Sequence of chain 1.A:
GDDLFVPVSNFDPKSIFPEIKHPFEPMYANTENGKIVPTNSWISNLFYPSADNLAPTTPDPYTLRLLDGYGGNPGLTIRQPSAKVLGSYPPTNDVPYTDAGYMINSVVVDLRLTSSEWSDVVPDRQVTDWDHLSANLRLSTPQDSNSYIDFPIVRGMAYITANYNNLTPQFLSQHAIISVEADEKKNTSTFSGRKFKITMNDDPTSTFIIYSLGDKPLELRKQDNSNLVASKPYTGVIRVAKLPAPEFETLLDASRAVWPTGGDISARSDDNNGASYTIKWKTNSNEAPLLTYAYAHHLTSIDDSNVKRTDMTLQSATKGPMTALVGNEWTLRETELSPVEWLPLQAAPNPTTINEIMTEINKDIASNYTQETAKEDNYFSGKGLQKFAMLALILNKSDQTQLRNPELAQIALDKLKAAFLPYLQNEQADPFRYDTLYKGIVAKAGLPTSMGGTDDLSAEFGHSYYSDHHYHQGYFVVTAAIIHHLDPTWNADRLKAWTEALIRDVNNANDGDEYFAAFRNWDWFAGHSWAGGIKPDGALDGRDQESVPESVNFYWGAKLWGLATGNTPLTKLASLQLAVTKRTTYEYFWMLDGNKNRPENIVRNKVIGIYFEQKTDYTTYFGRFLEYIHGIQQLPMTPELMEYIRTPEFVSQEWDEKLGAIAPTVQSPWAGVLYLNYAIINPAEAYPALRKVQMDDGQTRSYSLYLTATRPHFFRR

Binding-site contacts:
Ligand atom C5 contacts residue BGC4 of chain 1.G at 3.8 Å.
Ligand atom C6 contacts residue GLY655 of chain 1.A at 3.6 Å.
Ligand atom O6 contacts residue LYS647 of chain 1.A at 3.6 Å.
Ligand atom C6 contacts residue LYS647 of chain 1.A at 3.8 Å.
Ligand atom O4 contacts residue BGC4 of chain 1.G at 3.5 Å.
Ligand atom O4 contacts residue THR651 of chain 1.A at 3.2 Å.
Ligand atom O6 contacts residue BGC1 of chain 1.G at 2.4 Å (h-bond).
Ligand atom O6 contacts residue THR652 of chain 1.A at 2.8 Å (h-bond).
Ligand atom C6 contacts residue BGC3 of chain 1.G at 3.7 Å.
Ligand atom O4 contacts residue BGC3 of chain 1.G at 2.5 Å (h-bond).
Ligand atom O4 contacts residue THR652 of chain 1.A at 2.9 Å (h-bond).
Ligand atom O6 contacts residue PHE644 of chain 1.A at 3.9 Å.
Ligand atom O6 contacts residue ARG656 of chain 1.A at 3.4 Å (salt-bridge).
Ligand atom O3 contacts residue THR652 of chain 1.A at 3.6 Å.
Ligand atom C4 contacts residue THR652 of chain 1.A at 3.7 Å.
Ligand atom C2 contacts residue BGC1 of chain 1.E at 3.5 Å.
Ligand atom O4 contacts residue GLY655 of chain 1.A at 3.6 Å (h-bond).
Ligand atom O6 contacts residue BGC2 of chain 1.G at 3.9 Å.
Ligand atom C2 contacts residue TYR653 of chain 1.A at 3.2 Å (hydrophobic).
Ligand atom O4 contacts residue BGC6 of chain 1.E at 3.8 Å.
Ligand atom C6 contacts residue ARG656 of chain 1.A at 3.6 Å.
Ligand atom O6 contacts residue BGC3 of chain 1.G at 3.8 Å.
Ligand atom O5 contacts residue THR652 of chain 1.A at 3.3 Å (h-bond).
Ligand atom O4 contacts residue BGC2 of chain 1.G at 3.4 Å.
Ligand atom O6 contacts residue GLY655 of chain 1.A at 2.9 Å (h-bond).
Ligand atom C1 contacts residue BGC2 of chain 1.G at 3.7 Å.
Ligand atom O6 contacts residue ASP573 of chain 1.A at 3.6 Å.
Ligand atom O4 contacts residue LYS647 of chain 1.A at 2.8 Å (salt-bridge).
Ligand atom C3 contacts residue TYR653 of chain 1.A at 3.8 Å (hydrophobic).
Ligand atom C4 contacts residue GLY655 of chain 1.A at 3.5 Å.
Ligand atom C6 contacts residue ILE642 of chain 1.A at 3.6 Å (hydrophobic).
Ligand atom C4 contacts residue BGC3 of chain 1.G at 3.8 Å.
Ligand atom C6 contacts residue BGC1 of chain 1.G at 3.3 Å.
Ligand atom O4 contacts residue BGC1 of chain 1.G at 3.8 Å.
Ligand atom O2 contacts residue BGC1 of chain 1.E at 2.6 Å (h-bond).
Ligand atom C6 contacts residue ASP649 of chain 1.A at 3.6 Å.
Ligand atom O6 contacts residue ASP649 of chain 1.A at 2.6 Å (salt-bridge).
Ligand atom O6 contacts residue THR651 of chain 1.A at 3.5 Å (h-bond).
Ligand atom O5 contacts residue BGC3 of chain 1.G at 3.7 Å.
Ligand atom O3 contacts residue TYR653 of chain 1.A at 3.7 Å.

The small molecule below binds the protein below.
Small molecule (SMILES): OC[C@H]1O[C@@H](O[C@@H]2[C@@H](O)[C@H](O[C@@H]3[C@@H](O)[C@H](O[C@@H]4[C@@H](O)[C@H](O[C@@H]5[C@@H](O)[C@H](O)O[C@H](CO)[C@H]5O)O[C@H](CO)[C@H]4O)O[C@H](CO)[C@H]3O)O[C@H](CO)[C@H]2O)[C@H](O)[C@@H](O)[C@@H]1O